A protein and the small-molecule ligand that binds it are described below.
Small molecule (SMILES): CC(=O)N[C@H]1[C@H](O[C@H]2[C@H](O)[C@@H](NC(C)=O)CO[C@@H]2CO)O[C@H](CO)[C@@H](O)[C@@H]1O

Binding-site contacts:
Ligand atom C2 contacts residue ASN12 of chain 5.F at 3.2 Å.
Ligand atom O5 contacts residue ASN12 of chain 5.F at 2.7 Å (h-bond).
Ligand atom C7 contacts residue ASN12 of chain 5.F at 3.9 Å.
Ligand atom C1 contacts residue ASN12 of chain 5.F at 2.1 Å.
Ligand atom N2 contacts residue ASN12 of chain 5.F at 3.8 Å.
Ligand atom O7 contacts residue ASN12 of chain 5.F at 3.7 Å.
Ligand atom C5 contacts residue ASN12 of chain 5.F at 4.1 Å.

Sequence of chain 5.F:
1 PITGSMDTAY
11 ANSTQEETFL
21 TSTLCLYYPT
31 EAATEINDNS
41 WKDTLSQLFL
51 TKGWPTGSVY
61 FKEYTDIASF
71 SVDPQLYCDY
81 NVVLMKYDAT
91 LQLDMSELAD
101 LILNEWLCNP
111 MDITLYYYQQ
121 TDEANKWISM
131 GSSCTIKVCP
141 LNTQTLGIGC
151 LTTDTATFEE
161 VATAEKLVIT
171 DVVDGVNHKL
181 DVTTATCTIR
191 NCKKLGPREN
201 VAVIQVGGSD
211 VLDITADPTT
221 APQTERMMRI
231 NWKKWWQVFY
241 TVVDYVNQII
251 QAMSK